Binding-site contacts:
Ligand atom N1 contacts residue HIS284 of chain 1.A at 3.7 Å.
Ligand atom C41 contacts residue VAL286 of chain 1.A at 3.7 Å (hydrophobic).
Ligand atom N1 contacts residue HIS181 of chain 1.A at 3.4 Å (h-bond).
Ligand atom O41 contacts residue TYR129 of chain 1.A at 2.4 Å (h-bond).
Ligand atom C6 contacts residue MN1 of chain 1.E at 3.4 Å.
Ligand atom O21 contacts residue HIS284 of chain 1.A at 3.1 Å (h-bond).
Ligand atom O41 contacts residue LYS196 of chain 1.A at 3.2 Å (salt-bridge).
Ligand atom C41 contacts residue TYR129 of chain 1.A at 3.3 Å (hydrophobic).
Ligand atom O42 contacts residue TRP170 of chain 1.A at 3.9 Å.
Ligand atom O42 contacts residue TYR189 of chain 1.A at 2.5 Å (h-bond).
Ligand atom C2 contacts residue MN1 of chain 1.E at 3.0 Å.
Ligand atom C21 contacts residue HIS284 of chain 1.A at 3.7 Å.
Ligand atom O22 contacts residue ASN296 of chain 1.A at 3.4 Å (h-bond).
Ligand atom C6 contacts residue THR178 of chain 1.A at 3.6 Å.
Ligand atom C41 contacts residue TRP170 of chain 1.A at 3.7 Å (hydrophobic).
Ligand atom C21 contacts residue MN1 of chain 1.E at 2.9 Å.
Ligand atom C5 contacts residue THR178 of chain 1.A at 3.4 Å.
Ligand atom O21 contacts residue ASN187 of chain 1.A at 3.0 Å (h-bond).
Ligand atom C41 contacts residue LYS196 of chain 1.A at 3.5 Å.
Ligand atom O22 contacts residue TYR189 of chain 1.A at 3.5 Å.
Ligand atom O22 contacts residue ASN187 of chain 1.A at 2.7 Å (h-bond).
Ligand atom O42 contacts residue LYS196 of chain 1.A at 2.9 Å (salt-bridge).
Ligand atom O41 contacts residue TRP170 of chain 1.A at 3.7 Å.
Ligand atom C5 contacts residue TRP170 of chain 1.A at 3.7 Å (hydrophobic).
Ligand atom O41 contacts residue VAL286 of chain 1.A at 3.9 Å.
Ligand atom C4 contacts residue TRP170 of chain 1.A at 3.6 Å (hydrophobic).
Ligand atom O21 contacts residue MN1 of chain 1.E at 2.1 Å.
Ligand atom C21 contacts residue ASN187 of chain 1.A at 3.3 Å.
Ligand atom O41 contacts residue THR178 of chain 1.A at 3.4 Å (h-bond).
Ligand atom C6 contacts residue HIS181 of chain 1.A at 3.5 Å.
Ligand atom O42 contacts residue TYR129 of chain 1.A at 3.6 Å (h-bond).
Ligand atom O21 contacts residue TRP298 of chain 1.A at 3.5 Å (h-bond).
Ligand atom C3 contacts residue TYR189 of chain 1.A at 4.0 Å (hydrophobic).
Ligand atom N1 contacts residue MN1 of chain 1.E at 2.4 Å.
Ligand atom C41 contacts residue TYR189 of chain 1.A at 3.7 Å (hydrophobic).
Ligand atom O42 contacts residue VAL286 of chain 1.A at 3.6 Å.
Ligand atom C3 contacts residue TRP170 of chain 1.A at 3.6 Å (hydrophobic).
Ligand atom C6 contacts residue TRP170 of chain 1.A at 4.0 Å (hydrophobic).
Ligand atom O21 contacts residue ASP183 of chain 1.A at 3.0 Å (salt-bridge).
Ligand atom C2 contacts residue TRP170 of chain 1.A at 3.8 Å (hydrophobic).

Sequence of chain 1.A:
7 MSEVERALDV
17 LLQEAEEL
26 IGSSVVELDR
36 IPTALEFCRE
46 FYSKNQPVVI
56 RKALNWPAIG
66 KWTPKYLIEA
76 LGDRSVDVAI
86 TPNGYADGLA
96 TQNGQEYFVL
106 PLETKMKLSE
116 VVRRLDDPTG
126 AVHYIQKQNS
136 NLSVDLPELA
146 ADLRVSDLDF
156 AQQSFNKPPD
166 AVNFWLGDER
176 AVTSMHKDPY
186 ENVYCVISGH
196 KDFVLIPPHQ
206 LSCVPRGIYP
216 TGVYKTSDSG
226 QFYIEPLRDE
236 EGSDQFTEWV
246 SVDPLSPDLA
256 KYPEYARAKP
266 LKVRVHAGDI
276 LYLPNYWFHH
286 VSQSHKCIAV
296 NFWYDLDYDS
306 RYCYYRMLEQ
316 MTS

This small molecule binds to this protein.
Small molecule (SMILES): O=C(O)c1ccnc(C(=O)O)c1